The protein below binds the small molecule below.
Small molecule (SMILES): CCCCC/C=C/C=C1C(=O)C=C[C@@H]1C/C=C/CCCC(=O)O

Sequence of chain 2.B:
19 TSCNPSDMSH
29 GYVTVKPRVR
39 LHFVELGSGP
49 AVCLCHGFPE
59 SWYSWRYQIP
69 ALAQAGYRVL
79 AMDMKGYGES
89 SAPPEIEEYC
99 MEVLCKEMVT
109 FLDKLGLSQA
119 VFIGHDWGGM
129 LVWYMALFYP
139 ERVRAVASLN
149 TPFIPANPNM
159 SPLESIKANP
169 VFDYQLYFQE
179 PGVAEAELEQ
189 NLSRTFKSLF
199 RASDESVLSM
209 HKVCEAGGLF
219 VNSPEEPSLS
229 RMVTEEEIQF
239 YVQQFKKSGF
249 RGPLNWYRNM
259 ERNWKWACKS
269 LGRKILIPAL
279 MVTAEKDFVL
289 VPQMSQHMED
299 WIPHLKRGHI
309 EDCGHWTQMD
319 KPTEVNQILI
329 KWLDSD

Binding-site contacts:
Ligand atom C20 contacts residue LEU206 of chain 2.B at 3.8 Å (hydrophobic).
Ligand atom O12 contacts residue PHE286 of chain 2.B at 2.7 Å (h-bond).
Ligand atom C14 contacts residue PHE286 of chain 2.B at 4.2 Å (hydrophobic).
Ligand atom C18 contacts residue MET208 of chain 2.B at 3.8 Å (hydrophobic).
Ligand atom C10 contacts residue HIS313 of chain 2.B at 4.1 Å.
Ligand atom C11 contacts residue LYS284 of chain 2.B at 3.9 Å.
Ligand atom C3 contacts residue TRP314 of chain 2.B at 4.1 Å (hydrophobic).
Ligand atom C1 contacts residue PHE56 of chain 2.B at 4.2 Å (hydrophobic).
Ligand atom O12 contacts residue ASP285 of chain 2.B at 3.2 Å.
Ligand atom C2 contacts residue LEU197 of chain 2.B at 3.9 Å (hydrophobic).
Ligand atom C13 contacts residue PHE286 of chain 2.B at 3.4 Å (hydrophobic).
Ligand atom C7 contacts residue VAL287 of chain 2.B at 3.1 Å (hydrophobic).
Ligand atom C16 contacts residue MET208 of chain 2.B at 3.9 Å (hydrophobic).
Ligand atom C7 contacts residue HIS313 of chain 2.B at 3.5 Å.
Ligand atom C11 contacts residue PHE286 of chain 2.B at 3.7 Å (hydrophobic).
Ligand atom O12 contacts residue HIS313 of chain 2.B at 3.9 Å.
Ligand atom C8 contacts residue ASP285 of chain 2.B at 4.0 Å.
Ligand atom C2 contacts residue PHE56 of chain 2.B at 3.8 Å (hydrophobic).
Ligand atom C8 contacts residue HIS313 of chain 2.B at 3.4 Å.
Ligand atom C2 contacts residue PHE176 of chain 2.B at 4.2 Å (hydrophobic).
Ligand atom C1 contacts residue PHE176 of chain 2.B at 3.3 Å (hydrophobic).
Ligand atom C15 contacts residue SER204 of chain 2.B at 4.0 Å.
Ligand atom C13 contacts residue SER201 of chain 2.B at 3.6 Å.
Ligand atom C3 contacts residue PHE56 of chain 2.B at 4.2 Å (hydrophobic).
Ligand atom C14 contacts residue SER204 of chain 2.B at 3.6 Å.
Ligand atom C16 contacts residue LEU206 of chain 2.B at 4.0 Å (hydrophobic).
Ligand atom C8 contacts residue VAL287 of chain 2.B at 3.3 Å (hydrophobic).
Ligand atom C5 contacts residue VAL287 of chain 2.B at 4.2 Å (hydrophobic).
Ligand atom C4 contacts residue TRP314 of chain 2.B at 4.0 Å (hydrophobic).
Ligand atom O12 contacts residue LYS284 of chain 2.B at 3.1 Å (salt-bridge).
Ligand atom C4 contacts residue MET208 of chain 2.B at 4.1 Å (hydrophobic).
Ligand atom C6 contacts residue HIS313 of chain 2.B at 4.2 Å.
Ligand atom C16 contacts residue SER204 of chain 2.B at 4.1 Å.
Ligand atom C6 contacts residue VAL287 of chain 2.B at 4.0 Å (hydrophobic).
Ligand atom C6 contacts residue MET208 of chain 2.B at 3.6 Å (hydrophobic).
Ligand atom C1 contacts residue TYR172 of chain 2.B at 3.3 Å (hydrophobic).
Ligand atom C17 contacts residue MET208 of chain 2.B at 3.8 Å (hydrophobic).
Ligand atom C5 contacts residue MET208 of chain 2.B at 3.9 Å (hydrophobic).
Ligand atom C13 contacts residue LYS284 of chain 2.B at 4.0 Å.
Ligand atom C5 contacts residue HIS313 of chain 2.B at 4.0 Å.